Binding-site contacts:
Ligand atom O4 contacts residue SER216 of chain 1.F at 3.3 Å.
Ligand atom C5 contacts residue SER216 of chain 1.F at 3.3 Å.
Ligand atom O3 contacts residue ASN109 of chain 1.F at 3.6 Å (h-bond).
Ligand atom C7 contacts residue SER216 of chain 1.F at 4.0 Å.
Ligand atom C4 contacts residue ASN109 of chain 1.F at 4.2 Å.
Ligand atom C3 contacts residue ASN109 of chain 1.F at 3.5 Å.
Ligand atom C4 contacts residue SER216 of chain 1.F at 4.3 Å.
Ligand atom C7 contacts residue ASN109 of chain 1.F at 4.0 Å.
Ligand atom O5 contacts residue SER216 of chain 1.F at 3.5 Å (h-bond).
Ligand atom C7 contacts residue TYR217 of chain 1.F at 4.3 Å (hydrophobic).
Ligand atom O7 contacts residue ASN109 of chain 1.F at 4.5 Å.
Ligand atom N2 contacts residue SER216 of chain 1.F at 3.7 Å.
Ligand atom C5 contacts residue ASN109 of chain 1.F at 3.6 Å.
Ligand atom C2 contacts residue ASN109 of chain 1.F at 2.5 Å.
Ligand atom C1 contacts residue ASN109 of chain 1.F at 1.4 Å.
Ligand atom C1 contacts residue SER216 of chain 1.F at 3.4 Å.
Ligand atom C6 contacts residue SER216 of chain 1.F at 4.1 Å.
Ligand atom O5 contacts residue ASN109 of chain 1.F at 2.3 Å (h-bond).
Ligand atom C2 contacts residue SER216 of chain 1.F at 4.3 Å.
Ligand atom N2 contacts residue ASN109 of chain 1.F at 3.4 Å (h-bond).
Ligand atom C8 contacts residue TYR217 of chain 1.F at 3.6 Å (hydrophobic).
Ligand atom C8 contacts residue SER216 of chain 1.F at 3.3 Å.

This protein binds this small molecule.
Small molecule (SMILES): CC(=O)N[C@@H]1[C@@H](O)[C@H](O)[C@@H](CO)O[C@H]1O

Sequence of chain 1.F:
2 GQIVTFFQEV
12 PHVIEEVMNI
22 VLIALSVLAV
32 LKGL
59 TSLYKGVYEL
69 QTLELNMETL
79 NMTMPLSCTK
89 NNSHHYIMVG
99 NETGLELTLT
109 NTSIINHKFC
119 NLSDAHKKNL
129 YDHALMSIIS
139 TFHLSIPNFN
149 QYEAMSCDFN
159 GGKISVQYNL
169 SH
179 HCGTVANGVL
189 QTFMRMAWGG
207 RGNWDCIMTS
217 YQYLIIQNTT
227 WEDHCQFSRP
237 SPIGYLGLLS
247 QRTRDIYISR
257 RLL